Sequence of chain 1.A:
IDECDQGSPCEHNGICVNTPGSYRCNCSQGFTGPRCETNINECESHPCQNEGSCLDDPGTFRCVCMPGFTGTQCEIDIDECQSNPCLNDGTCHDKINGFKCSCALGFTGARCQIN

Binding-site contacts:
Ligand atom O2 contacts residue SER84 of chain 1.A at 3.6 Å.
Ligand atom O5 contacts residue SER84 of chain 1.A at 2.6 Å (h-bond).
Ligand atom C3 contacts residue PHE100 of chain 1.A at 4.3 Å (hydrophobic).
Ligand atom C2 contacts residue ARG112 of chain 1.A at 4.4 Å.
Ligand atom O4 contacts residue ASN98 of chain 1.A at 3.0 Å (h-bond).
Ligand atom C5 contacts residue PRO86 of chain 1.A at 4.5 Å (hydrophobic).
Ligand atom O4 contacts residue ARG112 of chain 1.A at 4.5 Å.
Ligand atom C2 contacts residue SER84 of chain 1.A at 3.3 Å.
Ligand atom C1 contacts residue GLU81 of chain 1.A at 3.7 Å.
Ligand atom C3 contacts residue ARG112 of chain 1.A at 4.4 Å.
Ligand atom C1 contacts residue SER84 of chain 1.A at 1.9 Å.
Ligand atom O3 contacts residue PHE100 of chain 1.A at 3.7 Å.
Ligand atom C4 contacts residue GLU81 of chain 1.A at 4.2 Å.
Ligand atom C5 contacts residue GLU81 of chain 1.A at 3.5 Å.
Ligand atom O5 contacts residue PRO86 of chain 1.A at 3.4 Å.
Ligand atom C4 contacts residue GLY99 of chain 1.A at 4.3 Å.
Ligand atom C1 contacts residue PRO86 of chain 1.A at 3.9 Å (hydrophobic).
Ligand atom O2 contacts residue PHE100 of chain 1.A at 4.3 Å.
Ligand atom O2 contacts residue ARG112 of chain 1.A at 3.0 Å (salt-bridge).
Ligand atom O4 contacts residue GLU81 of chain 1.A at 3.7 Å.
Ligand atom C4 contacts residue ARG112 of chain 1.A at 4.0 Å.
Ligand atom C6 contacts residue ARG112 of chain 1.A at 4.0 Å.
Ligand atom C2 contacts residue PHE100 of chain 1.A at 3.6 Å (hydrophobic).
Ligand atom C2 contacts residue GLU81 of chain 1.A at 3.8 Å.
Ligand atom O2 contacts residue GLU81 of chain 1.A at 3.0 Å (salt-bridge).
Ligand atom O2 contacts residue PHE100 of chain 1.A at 3.8 Å.
Ligand atom C3 contacts residue PHE100 of chain 1.A at 4.2 Å (hydrophobic).
Ligand atom O4 contacts residue GLY99 of chain 1.A at 3.0 Å.
Ligand atom C5 contacts residue SER84 of chain 1.A at 3.7 Å.
Ligand atom C3 contacts residue SER84 of chain 1.A at 4.3 Å.
Ligand atom O6 contacts residue SER84 of chain 1.A at 4.3 Å.
Ligand atom C4 contacts residue ASN98 of chain 1.A at 4.2 Å.
Ligand atom C2 contacts residue PRO86 of chain 1.A at 4.1 Å (hydrophobic).
Ligand atom O3 contacts residue ARG112 of chain 1.A at 3.5 Å (salt-bridge).

This protein binds this small molecule.
Small molecule (SMILES): OC[C@H]1OC[C@H](O)[C@@H](O[C@H]2OC[C@@H](O)[C@H](O)[C@H]2O)[C@@H]1O